The protein below binds the small molecule below.
Small molecule (SMILES): CC(C)C[C@H](NC(=O)[C@H](C)NC(=O)CNC(=O)[C@@H](N)Cc1ccccc1)C(=O)N[C@@H](CC(C)C)C(=O)N[C@@H](C)C(=O)O

Binding-site contacts:
Ligand atom CA contacts residue THR16 of chain 4.B at 3.6 Å.
Ligand atom CG contacts residue ILE14 of chain 4.B at 4.2 Å (hydrophobic).
Ligand atom CD1 contacts residue THR16 of chain 4.B at 3.1 Å.
Ligand atom CA contacts residue ASP12 of chain 4.B at 3.7 Å.
Ligand atom N contacts residue ILE14 of chain 4.B at 3.5 Å.
Ligand atom C contacts residue THR16 of chain 4.B at 4.2 Å.
Ligand atom C contacts residue ILE14 of chain 4.B at 3.4 Å (hydrophobic).
Ligand atom CE1 contacts residue ASP12 of chain 4.B at 3.5 Å.
Ligand atom CD2 contacts residue THR17 of chain 4.B at 3.7 Å.
Ligand atom N contacts residue THR16 of chain 4.B at 2.9 Å (h-bond).
Ligand atom CB contacts residue LEU15 of chain 4.B at 4.1 Å (hydrophobic).
Ligand atom CG contacts residue THR16 of chain 4.B at 4.0 Å.
Ligand atom O contacts residue THR17 of chain 4.B at 3.8 Å.
Ligand atom C contacts residue ARG18 of chain 4.B at 3.8 Å.
Ligand atom CD1 contacts residue ASP12 of chain 4.B at 3.8 Å.
Ligand atom O contacts residue ILE14 of chain 4.B at 3.5 Å (h-bond).
Ligand atom CA contacts residue ILE14 of chain 4.B at 3.3 Å (hydrophobic).
Ligand atom CG contacts residue THR17 of chain 4.B at 4.3 Å.
Ligand atom O contacts residue ILE14 of chain 4.B at 3.1 Å.
Ligand atom N contacts residue ILE14 of chain 4.B at 3.0 Å (h-bond).
Ligand atom O contacts residue THR16 of chain 4.B at 3.1 Å (h-bond).
Ligand atom CD2 contacts residue VAL32 of chain 4.B at 3.9 Å (hydrophobic).
Ligand atom CB contacts residue ILE14 of chain 4.B at 4.1 Å (hydrophobic).
Ligand atom C contacts residue ARG18 of chain 4.B at 4.1 Å.
Ligand atom O contacts residue ARG18 of chain 4.B at 3.0 Å (salt-bridge).
Ligand atom CB contacts residue THR17 of chain 4.B at 4.0 Å.
Ligand atom C contacts residue ILE14 of chain 4.B at 3.6 Å (hydrophobic).
Ligand atom O contacts residue ARG18 of chain 4.B at 3.6 Å (salt-bridge).
Ligand atom C contacts residue THR16 of chain 4.B at 3.7 Å.
Ligand atom CB contacts residue ARG18 of chain 4.B at 4.2 Å.
Ligand atom CD1 contacts residue TYR34 of chain 4.B at 3.0 Å (hydrophobic).
Ligand atom CA contacts residue ILE14 of chain 4.B at 4.0 Å (hydrophobic).
Ligand atom N contacts residue ASP12 of chain 4.B at 4.1 Å.
Ligand atom C contacts residue ILE14 of chain 4.B at 4.2 Å (hydrophobic).
Ligand atom CA contacts residue ARG18 of chain 4.B at 3.8 Å.
Ligand atom CD2 contacts residue HIS157 of chain 4.B at 3.7 Å.
Ligand atom CD2 contacts residue ASP106 of chain 4.B at 4.1 Å.
Ligand atom O contacts residue LEU15 of chain 4.B at 3.5 Å.
Ligand atom CD1 contacts residue ILE14 of chain 4.B at 3.6 Å (hydrophobic).
Ligand atom CB contacts residue THR16 of chain 4.B at 4.2 Å.

Sequence of chain 4.B:
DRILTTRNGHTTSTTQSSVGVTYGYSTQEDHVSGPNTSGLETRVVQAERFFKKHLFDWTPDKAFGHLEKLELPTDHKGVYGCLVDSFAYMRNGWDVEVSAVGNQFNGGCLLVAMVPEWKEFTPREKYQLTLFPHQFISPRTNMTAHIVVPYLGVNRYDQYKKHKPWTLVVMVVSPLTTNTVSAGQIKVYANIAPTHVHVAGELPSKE